The small molecule below binds the protein below.
Small molecule (SMILES): O=C(CO)[C@@H](O)[C@H](O)[C@H](O)COP(=O)(O)O

Sequence of chain 8.A:
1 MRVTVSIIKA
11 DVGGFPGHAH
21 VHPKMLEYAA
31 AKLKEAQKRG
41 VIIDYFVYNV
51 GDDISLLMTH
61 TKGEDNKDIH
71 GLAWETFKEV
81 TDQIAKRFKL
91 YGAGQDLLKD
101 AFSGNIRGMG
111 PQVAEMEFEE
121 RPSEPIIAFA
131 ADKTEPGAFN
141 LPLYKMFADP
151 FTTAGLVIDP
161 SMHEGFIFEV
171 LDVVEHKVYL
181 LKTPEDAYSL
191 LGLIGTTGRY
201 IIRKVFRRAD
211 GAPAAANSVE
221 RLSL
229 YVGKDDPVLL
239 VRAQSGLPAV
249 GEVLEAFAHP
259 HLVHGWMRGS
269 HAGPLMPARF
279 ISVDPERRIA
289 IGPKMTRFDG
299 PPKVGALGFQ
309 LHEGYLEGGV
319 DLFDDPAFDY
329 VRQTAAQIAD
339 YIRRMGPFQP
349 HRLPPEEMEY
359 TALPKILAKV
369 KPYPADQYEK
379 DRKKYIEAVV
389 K

Sequence of chain 5.A:
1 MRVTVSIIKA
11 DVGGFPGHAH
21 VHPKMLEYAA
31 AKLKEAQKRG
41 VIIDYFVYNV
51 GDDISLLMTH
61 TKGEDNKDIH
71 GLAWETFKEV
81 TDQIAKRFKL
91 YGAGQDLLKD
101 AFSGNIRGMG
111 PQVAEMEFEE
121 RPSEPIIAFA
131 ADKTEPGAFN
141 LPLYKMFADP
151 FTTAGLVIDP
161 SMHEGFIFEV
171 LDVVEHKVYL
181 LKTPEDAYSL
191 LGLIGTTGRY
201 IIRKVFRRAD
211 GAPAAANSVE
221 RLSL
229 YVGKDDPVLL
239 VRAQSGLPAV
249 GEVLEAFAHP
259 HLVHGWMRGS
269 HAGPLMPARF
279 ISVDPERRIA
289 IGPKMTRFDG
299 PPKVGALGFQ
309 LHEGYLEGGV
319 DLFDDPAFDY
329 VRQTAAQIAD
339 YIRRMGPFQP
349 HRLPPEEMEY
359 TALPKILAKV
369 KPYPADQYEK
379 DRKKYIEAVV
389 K

Binding-site contacts:
Ligand atom C5 contacts residue ASP297 of chain 5.A at 3.3 Å.
Ligand atom C5 contacts residue ALA247 of chain 8.A at 3.9 Å (hydrophobic).
Ligand atom P contacts residue TYR358 of chain 5.A at 3.4 Å.
Ligand atom C1 contacts residue GLY267 of chain 5.A at 3.6 Å.
Ligand atom O3 contacts residue MET265 of chain 5.A at 3.6 Å.
Ligand atom O3 contacts residue ASP297 of chain 5.A at 2.6 Å (salt-bridge).
Ligand atom O5 contacts residue ASP297 of chain 5.A at 2.7 Å (salt-bridge).
Ligand atom O3 contacts residue ARG266 of chain 5.A at 2.8 Å (salt-bridge).
Ligand atom O4 contacts residue ARG266 of chain 5.A at 3.2 Å.
Ligand atom C3 contacts residue ARG266 of chain 5.A at 3.9 Å.
Ligand atom C5 contacts residue GLN242 of chain 8.A at 3.8 Å.
Ligand atom C4 contacts residue HIS18 of chain 5.A at 3.5 Å.
Ligand atom O5 contacts residue ALA247 of chain 8.A at 3.4 Å.
Ligand atom O3P contacts residue GLN242 of chain 8.A at 2.8 Å (h-bond).
Ligand atom C6 contacts residue TYR358 of chain 5.A at 3.9 Å (hydrophobic).
Ligand atom O1P contacts residue TYR358 of chain 5.A at 3.8 Å.
Ligand atom O2P contacts residue ARG266 of chain 5.A at 3.5 Å (salt-bridge).
Ligand atom O2 contacts residue HIS18 of chain 5.A at 3.5 Å.
Ligand atom O2P contacts residue TYR358 of chain 5.A at 2.4 Å (h-bond).
Ligand atom O1P contacts residue TYR91 of chain 5.A at 2.6 Å (h-bond).
Ligand atom P contacts residue TYR91 of chain 5.A at 3.5 Å.
Ligand atom C6 contacts residue ARG266 of chain 5.A at 3.7 Å.
Ligand atom P contacts residue GLN242 of chain 8.A at 3.5 Å.
Ligand atom C6 contacts residue GLN242 of chain 8.A at 3.4 Å.
Ligand atom O1 contacts residue GLY267 of chain 5.A at 3.9 Å.
Ligand atom O4 contacts residue TYR358 of chain 5.A at 3.6 Å.
Ligand atom C5 contacts residue HIS18 of chain 5.A at 4.0 Å.
Ligand atom P contacts residue SER243 of chain 8.A at 3.9 Å.
Ligand atom C3 contacts residue ASP297 of chain 5.A at 3.1 Å.
Ligand atom C1 contacts residue ARG266 of chain 5.A at 3.7 Å.
Ligand atom O3P contacts residue SER243 of chain 8.A at 2.7 Å (h-bond).
Ligand atom C1 contacts residue TRP264 of chain 5.A at 3.7 Å (hydrophobic).
Ligand atom C4 contacts residue ASP297 of chain 5.A at 3.8 Å.
Ligand atom O3P contacts residue TYR91 of chain 5.A at 3.4 Å (h-bond).
Ligand atom O6 contacts residue GLN242 of chain 8.A at 3.1 Å (h-bond).
Ligand atom O5 contacts residue GLN242 of chain 8.A at 2.9 Å (h-bond).
Ligand atom C3 contacts residue HIS18 of chain 5.A at 3.5 Å.
Ligand atom O6 contacts residue TYR358 of chain 5.A at 3.6 Å (h-bond).
Ligand atom O5 contacts residue HIS18 of chain 5.A at 3.3 Å.
Ligand atom O3 contacts residue TRP264 of chain 5.A at 3.9 Å.